Binding-site contacts:
Ligand atom C14 contacts residue LEU165 of chain 1.B at 4.1 Å (hydrophobic).
Ligand atom C4 contacts residue NAP1 of chain 1.E at 3.5 Å.
Ligand atom C14 contacts residue GLY210 of chain 1.B at 3.9 Å.
Ligand atom C22 contacts residue MET280 of chain 1.A at 3.9 Å (hydrophobic).
Ligand atom O1 contacts residue THR216 of chain 1.B at 3.6 Å.
Ligand atom C3 contacts residue NAP1 of chain 1.E at 3.9 Å.
Ligand atom F2 contacts residue ALA220 of chain 1.B at 3.7 Å.
Ligand atom F1 contacts residue ALA220 of chain 1.B at 3.2 Å.
Ligand atom C15 contacts residue LEU211 of chain 1.B at 4.1 Å (hydrophobic).
Ligand atom F3 contacts residue SER119 of chain 1.B at 4.0 Å.
Ligand atom C11 contacts residue SER164 of chain 1.B at 3.9 Å.
Ligand atom C14 contacts residue LEU209 of chain 1.B at 3.7 Å (hydrophobic).
Ligand atom C3 contacts residue ALA217 of chain 1.B at 4.1 Å (hydrophobic).
Ligand atom O2 contacts residue NAP1 of chain 1.E at 3.3 Å.
Ligand atom C9 contacts residue THR118 of chain 1.B at 3.9 Å.
Ligand atom C15 contacts residue TYR171 of chain 1.B at 4.0 Å (hydrophobic).
Ligand atom O2 contacts residue TYR177 of chain 1.B at 3.2 Å (h-bond).
Ligand atom O3 contacts residue MET227 of chain 1.B at 4.1 Å.
Ligand atom O1 contacts residue ALA217 of chain 1.B at 3.6 Å.
Ligand atom C6 contacts residue TYR177 of chain 1.B at 3.5 Å (hydrophobic).
Ligand atom C19 contacts residue LEU211 of chain 1.B at 4.1 Å (hydrophobic).
Ligand atom C5 contacts residue TYR177 of chain 1.B at 4.1 Å (hydrophobic).
Ligand atom O2 contacts residue SER164 of chain 1.B at 2.9 Å (h-bond).
Ligand atom C10 contacts residue THR118 of chain 1.B at 3.6 Å.
Ligand atom C14 contacts residue SER164 of chain 1.B at 3.4 Å.
Ligand atom C11 contacts residue NAP1 of chain 1.E at 3.9 Å.
Ligand atom F2 contacts residue THR118 of chain 1.B at 3.1 Å.
Ligand atom F2 contacts residue THR216 of chain 1.B at 3.9 Å.
Ligand atom C11 contacts residue TYR177 of chain 1.B at 4.0 Å (hydrophobic).
Ligand atom C9 contacts residue LEU120 of chain 1.B at 3.9 Å (hydrophobic).
Ligand atom F1 contacts residue LEU120 of chain 1.B at 3.7 Å.
Ligand atom C9 contacts residue ALA220 of chain 1.B at 3.9 Å (hydrophobic).
Ligand atom F3 contacts residue THR118 of chain 1.B at 3.6 Å.
Ligand atom C20 contacts residue LEU120 of chain 1.B at 4.0 Å (hydrophobic).
Ligand atom F3 contacts residue LEU120 of chain 1.B at 3.0 Å.
Ligand atom C21 contacts residue PRO172 of chain 1.B at 3.9 Å (hydrophobic).
Ligand atom C16 contacts residue TYR171 of chain 1.B at 4.1 Å (hydrophobic).
Ligand atom C14 contacts residue LEU211 of chain 1.B at 4.0 Å (hydrophobic).
Ligand atom O3 contacts residue TYR171 of chain 1.B at 4.0 Å.
Ligand atom C13 contacts residue SER164 of chain 1.B at 3.7 Å.

Sequence of chain 1.B:
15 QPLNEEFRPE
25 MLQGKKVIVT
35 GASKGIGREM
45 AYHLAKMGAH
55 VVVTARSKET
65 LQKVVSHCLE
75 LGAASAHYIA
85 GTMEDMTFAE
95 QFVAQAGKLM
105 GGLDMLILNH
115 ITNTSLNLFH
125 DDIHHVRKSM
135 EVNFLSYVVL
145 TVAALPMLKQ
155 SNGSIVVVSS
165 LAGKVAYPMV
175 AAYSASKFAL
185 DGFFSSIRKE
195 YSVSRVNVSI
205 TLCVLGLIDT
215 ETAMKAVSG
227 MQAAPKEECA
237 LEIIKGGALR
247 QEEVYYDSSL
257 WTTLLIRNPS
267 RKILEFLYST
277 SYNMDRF

A small-molecule ligand and the protein it binds are described below.
Small molecule (SMILES): C[C@](O)(c1ccc(C(=O)N(C2CC2)C2CCC(O)(C3CC3)CC2)cc1)C(F)(F)F

Sequence of chain 1.A:
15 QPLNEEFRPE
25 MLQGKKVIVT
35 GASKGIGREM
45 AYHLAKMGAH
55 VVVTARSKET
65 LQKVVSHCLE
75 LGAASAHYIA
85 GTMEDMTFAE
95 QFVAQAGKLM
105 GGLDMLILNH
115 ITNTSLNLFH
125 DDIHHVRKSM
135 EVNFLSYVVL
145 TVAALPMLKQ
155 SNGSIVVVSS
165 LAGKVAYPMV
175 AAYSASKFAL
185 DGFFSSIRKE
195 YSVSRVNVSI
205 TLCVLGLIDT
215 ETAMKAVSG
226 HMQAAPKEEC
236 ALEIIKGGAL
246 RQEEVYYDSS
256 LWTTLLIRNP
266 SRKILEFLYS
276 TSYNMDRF